Binding-site contacts:
Ligand atom OAV contacts residue CYS115 of chain 1.A at 2.7 Å (h-bond).
Ligand atom OAK contacts residue VAL43 of chain 1.A at 3.9 Å.
Ligand atom CAI contacts residue LEU169 of chain 1.A at 3.5 Å (hydrophobic).
Ligand atom CAF contacts residue THR112 of chain 1.A at 3.1 Å.
Ligand atom CBA contacts residue CYS115 of chain 1.A at 4.0 Å (hydrophobic).
Ligand atom CAA contacts residue LYS58 of chain 1.A at 3.9 Å.
Ligand atom OAV contacts residue ALA56 of chain 1.A at 3.6 Å.
Ligand atom CAT contacts residue CYS115 of chain 1.A at 3.4 Å (hydrophobic).
Ligand atom CBA contacts residue LYS116 of chain 1.A at 3.9 Å.
Ligand atom CAO contacts residue ASN167 of chain 1.A at 3.6 Å.
Ligand atom NAH contacts residue ALA56 of chain 1.A at 3.7 Å.
Ligand atom CAC contacts residue CYS179 of chain 1.A at 3.9 Å (hydrophobic).
Ligand atom CAR contacts residue LEU169 of chain 1.A at 3.9 Å (hydrophobic).
Ligand atom CBA contacts residue GLY117 of chain 1.A at 3.5 Å.
Ligand atom NAU contacts residue LEU35 of chain 1.A at 3.8 Å.
Ligand atom NAU contacts residue LEU114 of chain 1.A at 4.0 Å.
Ligand atom CAE contacts residue LEU169 of chain 1.A at 3.9 Å (hydrophobic).
Ligand atom CAZ contacts residue LEU35 of chain 1.A at 3.9 Å (hydrophobic).
Ligand atom OAV contacts residue GLU113 of chain 1.A at 3.7 Å.
Ligand atom OAP contacts residue ASN167 of chain 1.A at 3.0 Å (h-bond).
Ligand atom NAU contacts residue CYS115 of chain 1.A at 2.8 Å (h-bond).
Ligand atom CAW contacts residue LEU35 of chain 1.A at 3.7 Å (hydrophobic).
Ligand atom CAW contacts residue CYS115 of chain 1.A at 3.7 Å (hydrophobic).
Ligand atom CAD contacts residue VAL43 of chain 1.A at 4.0 Å (hydrophobic).
Ligand atom CAG contacts residue VAL43 of chain 1.A at 3.7 Å (hydrophobic).
Ligand atom CAB contacts residue THR112 of chain 1.A at 3.9 Å.
Ligand atom CAY contacts residue LEU35 of chain 1.A at 3.7 Å (hydrophobic).
Ligand atom CAG contacts residue LEU169 of chain 1.A at 3.8 Å (hydrophobic).
Ligand atom NAJ contacts residue VAL43 of chain 1.A at 3.9 Å.
Ligand atom CAX contacts residue LEU35 of chain 1.A at 4.0 Å (hydrophobic).
Ligand atom CAM contacts residue GLN118 of chain 1.A at 3.4 Å.
Ligand atom OAP contacts residue ASP180 of chain 1.A at 3.6 Å.
Ligand atom CAO contacts residue GLU166 of chain 1.A at 3.3 Å.
Ligand atom CAI contacts residue VAL43 of chain 1.A at 3.7 Å (hydrophobic).
Ligand atom NAH contacts residue LEU169 of chain 1.A at 3.6 Å.
Ligand atom CAZ contacts residue GLY117 of chain 1.A at 3.8 Å.
Ligand atom CAB contacts residue LEU110 of chain 1.A at 4.0 Å (hydrophobic).
Ligand atom OAV contacts residue LEU114 of chain 1.A at 3.7 Å.
Ligand atom CAA contacts residue CYS179 of chain 1.A at 3.9 Å (hydrophobic).
Ligand atom CAL contacts residue ALA36 of chain 1.A at 3.7 Å (hydrophobic).

The small molecule below binds the protein below.
Small molecule (SMILES): O=C1Nc2ccccc2/C1=C1/Nc2ccccc2/C1=N\OCC[C@@H](O)CO

Sequence of chain 1.A:
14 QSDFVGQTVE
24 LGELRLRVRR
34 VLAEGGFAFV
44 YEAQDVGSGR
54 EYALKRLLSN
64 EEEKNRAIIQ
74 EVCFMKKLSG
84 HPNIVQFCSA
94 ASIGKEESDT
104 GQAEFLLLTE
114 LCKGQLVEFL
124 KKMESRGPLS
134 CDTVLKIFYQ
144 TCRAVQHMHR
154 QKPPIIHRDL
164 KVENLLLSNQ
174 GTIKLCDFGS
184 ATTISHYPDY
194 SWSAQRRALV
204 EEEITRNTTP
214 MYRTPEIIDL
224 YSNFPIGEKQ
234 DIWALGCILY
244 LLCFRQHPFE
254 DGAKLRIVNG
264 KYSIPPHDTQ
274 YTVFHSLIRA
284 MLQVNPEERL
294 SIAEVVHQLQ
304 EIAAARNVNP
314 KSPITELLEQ